This small molecule binds to this protein.
Small molecule (SMILES): N[C@@H](CSCc1ccccc1)C(=O)O

Sequence of chain 1.A:
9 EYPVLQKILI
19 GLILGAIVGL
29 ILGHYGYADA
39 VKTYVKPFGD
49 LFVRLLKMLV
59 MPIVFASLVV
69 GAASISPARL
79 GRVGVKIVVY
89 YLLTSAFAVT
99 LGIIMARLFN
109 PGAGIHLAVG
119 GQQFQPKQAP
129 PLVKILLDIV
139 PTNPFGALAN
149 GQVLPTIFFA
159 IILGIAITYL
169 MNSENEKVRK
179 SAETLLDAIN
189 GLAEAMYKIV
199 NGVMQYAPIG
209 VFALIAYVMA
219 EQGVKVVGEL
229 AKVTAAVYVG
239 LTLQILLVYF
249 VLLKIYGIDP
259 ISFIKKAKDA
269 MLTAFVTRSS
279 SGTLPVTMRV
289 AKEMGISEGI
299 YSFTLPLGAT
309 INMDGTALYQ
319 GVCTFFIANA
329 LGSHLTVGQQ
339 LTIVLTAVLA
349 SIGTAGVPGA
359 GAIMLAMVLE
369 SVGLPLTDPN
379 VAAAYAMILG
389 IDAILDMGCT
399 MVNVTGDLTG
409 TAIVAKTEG

Binding-site contacts:
Ligand atom CE contacts residue ASP394 of chain 1.A at 3.6 Å.
Ligand atom CD contacts residue THR314 of chain 1.A at 3.6 Å.
Ligand atom O contacts residue SER278 of chain 1.A at 3.0 Å (h-bond).
Ligand atom C contacts residue SER278 of chain 1.A at 3.4 Å.
Ligand atom N contacts residue THR398 of chain 1.A at 3.8 Å.
Ligand atom SG contacts residue ASN401 of chain 1.A at 4.3 Å.
Ligand atom CT2 contacts residue TYR317 of chain 1.A at 3.8 Å (hydrophobic).
Ligand atom CZ2 contacts residue CYS397 of chain 1.A at 3.7 Å (hydrophobic).
Ligand atom C contacts residue THR398 of chain 1.A at 3.5 Å.
Ligand atom OXT contacts residue SER277 of chain 1.A at 3.8 Å.
Ligand atom CZ2 contacts residue LEU393 of chain 1.A at 4.3 Å (hydrophobic).
Ligand atom CB contacts residue ASP394 of chain 1.A at 4.3 Å.
Ligand atom CT2 contacts residue LEU393 of chain 1.A at 4.2 Å (hydrophobic).
Ligand atom O contacts residue THR398 of chain 1.A at 3.3 Å (h-bond).
Ligand atom N contacts residue ASP394 of chain 1.A at 3.2 Å (salt-bridge).
Ligand atom CA contacts residue THR398 of chain 1.A at 3.5 Å.
Ligand atom CT1 contacts residue ASP390 of chain 1.A at 3.5 Å.
Ligand atom N contacts residue ARG276 of chain 1.A at 2.4 Å (salt-bridge).
Ligand atom CD contacts residue THR398 of chain 1.A at 4.2 Å.
Ligand atom N contacts residue SER277 of chain 1.A at 4.3 Å.
Ligand atom CT2 contacts residue ASP390 of chain 1.A at 4.1 Å.
Ligand atom OXT contacts residue THR398 of chain 1.A at 4.1 Å.
Ligand atom OXT contacts residue ARG276 of chain 1.A at 3.7 Å.
Ligand atom CH contacts residue TYR317 of chain 1.A at 3.5 Å (hydrophobic).
Ligand atom CA contacts residue ASP394 of chain 1.A at 3.3 Å.
Ligand atom CT1 contacts residue TYR317 of chain 1.A at 4.2 Å (hydrophobic).
Ligand atom CD contacts residue ASP394 of chain 1.A at 3.2 Å.
Ligand atom SG contacts residue MET311 of chain 1.A at 4.0 Å.
Ligand atom O contacts residue ASN401 of chain 1.A at 3.0 Å (h-bond).
Ligand atom CZ2 contacts residue ASP394 of chain 1.A at 3.5 Å.
Ligand atom CH contacts residue ASP390 of chain 1.A at 3.3 Å.
Ligand atom C contacts residue ASN401 of chain 1.A at 4.0 Å.
Ligand atom CA contacts residue ARG276 of chain 1.A at 3.4 Å.
Ligand atom SG contacts residue THR314 of chain 1.A at 3.0 Å (h-bond).
Ligand atom C contacts residue ARG276 of chain 1.A at 3.7 Å.
Ligand atom CZ1 contacts residue ASP394 of chain 1.A at 3.7 Å.
Ligand atom CT2 contacts residue ASP394 of chain 1.A at 4.0 Å.
Ligand atom OXT contacts residue SER278 of chain 1.A at 2.9 Å (h-bond).
Ligand atom CD contacts residue CYS397 of chain 1.A at 4.1 Å (hydrophobic).
Ligand atom CB contacts residue MET311 of chain 1.A at 4.1 Å (hydrophobic).